This protein binds this small molecule.
Small molecule (SMILES): Cc1sc2c(c1C)C(c1ccc(Cl)cc1)=N[C@@H](CC(=O)OC(C)(C)C)c1[nH]nc(C)[n+]1-2

Sequence of chain 2.A:
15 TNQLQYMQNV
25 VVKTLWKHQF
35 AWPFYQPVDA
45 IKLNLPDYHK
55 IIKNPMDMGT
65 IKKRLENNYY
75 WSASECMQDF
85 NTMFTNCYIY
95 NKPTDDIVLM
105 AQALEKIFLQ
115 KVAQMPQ

Binding-site contacts:
Ligand atom SAR contacts residue VAL42 of chain 2.A at 4.0 Å.
Ligand atom CAK contacts residue TRP36 of chain 2.A at 4.1 Å (hydrophobic).
Ligand atom CAI contacts residue ILE101 of chain 2.A at 3.8 Å (hydrophobic).
Ligand atom CBA contacts residue LEU47 of chain 2.A at 3.9 Å (hydrophobic).
Ligand atom CAS contacts residue ASN95 of chain 2.A at 4.1 Å.
Ligand atom CAI contacts residue TRP36 of chain 2.A at 3.5 Å (hydrophobic).
Ligand atom CAV contacts residue ILE101 of chain 2.A at 4.1 Å (hydrophobic).
Ligand atom CAF contacts residue LEU47 of chain 2.A at 3.8 Å (hydrophobic).
Ligand atom CAI contacts residue MET104 of chain 2.A at 4.1 Å (hydrophobic).
Ligand atom NAO contacts residue ASN95 of chain 2.A at 3.7 Å.
Ligand atom CAA contacts residue VAL42 of chain 2.A at 3.5 Å (hydrophobic).
Ligand atom CLAH contacts residue MET104 of chain 2.A at 3.5 Å.
Ligand atom CAV contacts residue VAL42 of chain 2.A at 3.5 Å (hydrophobic).
Ligand atom CAE contacts residue LEU49 of chain 2.A at 3.7 Å (hydrophobic).
Ligand atom CAE contacts residue LEU47 of chain 2.A at 3.8 Å (hydrophobic).
Ligand atom NBD contacts residue VAL42 of chain 2.A at 4.0 Å.
Ligand atom CAM contacts residue ASN95 of chain 2.A at 3.4 Å.
Ligand atom SAR contacts residue PRO37 of chain 2.A at 3.4 Å (h-bond).
Ligand atom SAR contacts residue LEU47 of chain 2.A at 3.9 Å.
Ligand atom CAJ contacts residue ILE101 of chain 2.A at 4.1 Å (hydrophobic).
Ligand atom CAI contacts residue PRO37 of chain 2.A at 3.9 Å (hydrophobic).
Ligand atom CAL contacts residue ILE101 of chain 2.A at 3.9 Å (hydrophobic).
Ligand atom CAK contacts residue PRO37 of chain 2.A at 3.9 Å (hydrophobic).
Ligand atom CLAH contacts residue ASP100 of chain 2.A at 3.8 Å.
Ligand atom NAO contacts residue VAL42 of chain 2.A at 4.0 Å.
Ligand atom CAM contacts residue LEU49 of chain 2.A at 4.0 Å (hydrophobic).
Ligand atom CAX contacts residue LEU47 of chain 2.A at 3.7 Å (hydrophobic).
Ligand atom OAG contacts residue LEU49 of chain 2.A at 3.8 Å.
Ligand atom CBB contacts residue LEU47 of chain 2.A at 4.0 Å (hydrophobic).
Ligand atom CAA contacts residue PRO37 of chain 2.A at 3.8 Å (hydrophobic).
Ligand atom CAX contacts residue PRO37 of chain 2.A at 4.0 Å (hydrophobic).
Ligand atom NAP contacts residue ASN95 of chain 2.A at 3.2 Å (h-bond).
Ligand atom CAM contacts residue TYR94 of chain 2.A at 4.0 Å (hydrophobic).
Ligand atom CAY contacts residue LEU47 of chain 2.A at 3.7 Å (hydrophobic).
Ligand atom CAA contacts residue PHE38 of chain 2.A at 3.8 Å (hydrophobic).
Ligand atom OAG contacts residue ASN95 of chain 2.A at 4.0 Å.
Ligand atom CAW contacts residue ILE101 of chain 2.A at 4.0 Å (hydrophobic).
Ligand atom CAK contacts residue ILE101 of chain 2.A at 3.5 Å (hydrophobic).
Ligand atom CAC contacts residue TRP36 of chain 2.A at 3.8 Å (hydrophobic).
Ligand atom CAS contacts residue LEU49 of chain 2.A at 3.9 Å (hydrophobic).